Sequence of chain 1.G:
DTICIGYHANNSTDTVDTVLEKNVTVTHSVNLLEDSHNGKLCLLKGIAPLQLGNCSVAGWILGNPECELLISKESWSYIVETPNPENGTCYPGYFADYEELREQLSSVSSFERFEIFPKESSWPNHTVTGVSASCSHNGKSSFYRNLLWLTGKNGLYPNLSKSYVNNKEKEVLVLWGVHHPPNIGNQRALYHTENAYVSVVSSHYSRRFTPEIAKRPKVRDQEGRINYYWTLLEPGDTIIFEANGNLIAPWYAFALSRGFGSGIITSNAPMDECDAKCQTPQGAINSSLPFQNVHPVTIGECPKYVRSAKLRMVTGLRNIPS

This protein binds this small molecule.
Small molecule (SMILES): CC(=O)N[C@@H]1[C@@H](O)[C@H](O)[C@@H](CO)O[C@H]1O

Binding-site contacts:
Ligand atom C4 contacts residue ASN11 of chain 1.G at 4.4 Å.
Ligand atom C1 contacts residue ASN11 of chain 1.G at 1.5 Å.
Ligand atom C8 contacts residue ASN11 of chain 1.G at 3.3 Å.
Ligand atom O5 contacts residue ASN11 of chain 1.G at 2.5 Å (h-bond).
Ligand atom C7 contacts residue ASN11 of chain 1.G at 3.3 Å.
Ligand atom C3 contacts residue ASN11 of chain 1.G at 3.9 Å.
Ligand atom O7 contacts residue ASN11 of chain 1.G at 3.4 Å (h-bond).
Ligand atom C2 contacts residue ASN11 of chain 1.G at 2.5 Å.
Ligand atom C5 contacts residue ASN11 of chain 1.G at 3.8 Å.
Ligand atom C8 contacts residue SER12 of chain 1.G at 4.1 Å.
Ligand atom N2 contacts residue ASN11 of chain 1.G at 3.0 Å (h-bond).